A small-molecule ligand and the protein it binds are described below.
Small molecule (SMILES): N[C@H]1CCN(S(=O)(=O)c2ccccc2)C1

Sequence of chain 1.A:
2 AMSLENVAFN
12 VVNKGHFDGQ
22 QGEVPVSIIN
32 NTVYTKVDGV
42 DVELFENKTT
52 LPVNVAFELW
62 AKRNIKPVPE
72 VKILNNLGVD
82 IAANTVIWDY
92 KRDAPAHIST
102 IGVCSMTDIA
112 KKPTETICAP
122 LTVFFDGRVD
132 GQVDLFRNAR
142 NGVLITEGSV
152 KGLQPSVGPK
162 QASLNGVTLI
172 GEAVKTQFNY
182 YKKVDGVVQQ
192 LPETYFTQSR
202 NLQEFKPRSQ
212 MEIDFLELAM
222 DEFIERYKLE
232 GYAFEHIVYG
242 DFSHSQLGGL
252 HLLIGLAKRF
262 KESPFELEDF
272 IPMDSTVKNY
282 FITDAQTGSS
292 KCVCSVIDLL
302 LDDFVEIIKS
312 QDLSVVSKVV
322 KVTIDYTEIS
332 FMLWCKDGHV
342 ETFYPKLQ

Binding-site contacts:
Ligand atom C04 contacts residue GLY103 of chain 1.A at 4.1 Å.
Ligand atom S07 contacts residue LYS63 of chain 1.A at 4.0 Å.
Ligand atom N01 contacts residue GLY103 of chain 1.A at 2.8 Å (h-bond).
Ligand atom C10 contacts residue PHE18 of chain 1.A at 3.7 Å (hydrophobic).
Ligand atom C03 contacts residue ASN85 of chain 1.A at 3.2 Å.
Ligand atom O08 contacts residue VAL104 of chain 1.A at 3.5 Å (h-bond).
Ligand atom C11 contacts residue PHE18 of chain 1.A at 3.5 Å (hydrophobic).
Ligand atom C12 contacts residue GLY20 of chain 1.A at 3.7 Å.
Ligand atom O09 contacts residue VAL104 of chain 1.A at 4.1 Å.
Ligand atom O08 contacts residue PHE18 of chain 1.A at 4.4 Å.
Ligand atom C13 contacts residue PHE18 of chain 1.A at 4.0 Å (hydrophobic).
Ligand atom C03 contacts residue GLY103 of chain 1.A at 4.4 Å.
Ligand atom C02 contacts residue GLY103 of chain 1.A at 3.7 Å.
Ligand atom C15 contacts residue PHE18 of chain 1.A at 3.8 Å (hydrophobic).
Ligand atom C13 contacts residue GLY20 of chain 1.A at 3.5 Å.
Ligand atom C14 contacts residue PHE18 of chain 1.A at 3.9 Å (hydrophobic).
Ligand atom O09 contacts residue LYS63 of chain 1.A at 3.2 Å.
Ligand atom C12 contacts residue PHE18 of chain 1.A at 3.6 Å (hydrophobic).
Ligand atom C02 contacts residue ASN85 of chain 1.A at 4.4 Å.
Ligand atom C13 contacts residue ASP19 of chain 1.A at 3.7 Å.
Ligand atom N05 contacts residue GLY103 of chain 1.A at 3.5 Å (h-bond).
Ligand atom N01 contacts residue ASN85 of chain 1.A at 3.0 Å (h-bond).
Ligand atom N05 contacts residue ASN85 of chain 1.A at 4.3 Å.
Ligand atom C14 contacts residue GLY20 of chain 1.A at 4.2 Å.
Ligand atom C06 contacts residue GLY103 of chain 1.A at 3.5 Å.
Ligand atom C04 contacts residue ASN85 of chain 1.A at 3.1 Å.
Ligand atom O08 contacts residue GLY103 of chain 1.A at 4.4 Å.
Ligand atom C14 contacts residue ASP19 of chain 1.A at 4.3 Å.
Ligand atom O08 contacts residue LYS63 of chain 1.A at 3.4 Å (salt-bridge).